The small molecule below binds the protein below.
Small molecule (SMILES): CC(=O)N[C@H]1[C@H](O[C@H]2[C@H](O)[C@@H](NC(C)=O)CO[C@@H]2CO)O[C@H](CO)[C@@H](O)[C@@H]1O

Sequence of chain 8.I:
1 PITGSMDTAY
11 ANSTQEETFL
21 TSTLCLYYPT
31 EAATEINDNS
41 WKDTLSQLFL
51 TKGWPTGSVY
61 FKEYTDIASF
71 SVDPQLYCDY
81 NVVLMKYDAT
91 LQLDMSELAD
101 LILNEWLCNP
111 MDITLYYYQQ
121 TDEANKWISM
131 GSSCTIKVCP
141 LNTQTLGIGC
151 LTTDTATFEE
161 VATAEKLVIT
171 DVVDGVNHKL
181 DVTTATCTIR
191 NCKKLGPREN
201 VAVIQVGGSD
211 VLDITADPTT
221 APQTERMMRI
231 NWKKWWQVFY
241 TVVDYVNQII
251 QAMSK

Binding-site contacts:
Ligand atom O5 contacts residue ASN12 of chain 8.I at 2.6 Å (h-bond).
Ligand atom N2 contacts residue ASN12 of chain 8.I at 3.8 Å.
Ligand atom O7 contacts residue ASN12 of chain 8.I at 3.7 Å.
Ligand atom C7 contacts residue ASN12 of chain 8.I at 3.9 Å.
Ligand atom C2 contacts residue ASN12 of chain 8.I at 3.2 Å.
Ligand atom C5 contacts residue ASN12 of chain 8.I at 4.0 Å.
Ligand atom C1 contacts residue ASN12 of chain 8.I at 2.1 Å.